A small-molecule ligand and the protein it binds are described below.
Small molecule (SMILES): Cc1cn([C@H]2C[C@H](O[P](=O)(O)OC[C@H]3O[C@@H](n4cnc5c(N)ncnc54)C[C@@H]3O[P](=O)(O)OC[C@H]3O[C@@H](n4ccc(N)nc4=O)C[C@@H]3O[P](=O)(O)OC[C@H]3O[C@@H](n4cnc5c(=O)nc(N)[nH]c54)C[C@@H]3O)[C@@H](CO[P](=O)(O)O[C@H]3C[C@H](n4cnc5c(=O)nc(N)[nH]c54)O[C@@H]3CO[P](=O)(O)O[C@H]3C[C@H](n4cnc5c(N)ncnc54)O[C@@H]3CO[P](=O)(O)O[C@H]3C[C@H](n4ccc(N)nc4=O)O[C@@H]3CO)O2)c(=O)[nH]c1=O

Binding-site contacts:
Ligand atom O3' contacts residue ARG180 of chain 1.D at 3.5 Å (salt-bridge).
Ligand atom O3' contacts residue PPV1 of chain 1.I at 2.8 Å (h-bond).
Ligand atom O5' contacts residue GLY105 of chain 1.D at 3.3 Å (h-bond).
Ligand atom O3' contacts residue TRP102 of chain 1.D at 3.4 Å.
Ligand atom C1' contacts residue TYR265 of chain 1.D at 3.2 Å (hydrophobic).
Ligand atom OP1 contacts residue GLY103 of chain 1.D at 2.8 Å (h-bond).
Ligand atom C2' contacts residue TYR265 of chain 1.D at 3.2 Å (hydrophobic).
Ligand atom OP1 contacts residue TRP102 of chain 1.D at 3.1 Å (h-bond).
Ligand atom O2 contacts residue TYR265 of chain 1.D at 2.7 Å (h-bond).
Ligand atom O3' contacts residue GLY268 of chain 1.D at 3.4 Å.
Ligand atom OP1 contacts residue ASP187 of chain 1.D at 2.6 Å (salt-bridge).
Ligand atom OP1 contacts residue LYS107 of chain 1.D at 3.5 Å (salt-bridge).
Ligand atom OP1 contacts residue ARG248 of chain 1.D at 3.3 Å (salt-bridge).
Ligand atom C4' contacts residue GLY103 of chain 1.D at 3.5 Å.
Ligand atom C2' contacts residue ASN273 of chain 1.D at 3.4 Å.
Ligand atom C1' contacts residue ASN273 of chain 1.D at 3.5 Å.
Ligand atom P contacts residue GLY105 of chain 1.D at 3.5 Å.
Ligand atom C4' contacts residue TRP102 of chain 1.D at 3.5 Å (hydrophobic).
Ligand atom OP2 contacts residue LYS107 of chain 1.D at 3.1 Å (salt-bridge).
Ligand atom OP1 contacts residue ALA104 of chain 1.D at 3.5 Å (h-bond).
Ligand atom C5' contacts residue GLY103 of chain 1.D at 3.5 Å.
Ligand atom OP1 contacts residue NA1 of chain 1.F at 2.8 Å (h-bond).
Ligand atom C4' contacts residue PHE266 of chain 1.D at 3.4 Å (hydrophobic).
Ligand atom OP1 contacts residue THR108 of chain 1.D at 2.7 Å (h-bond).
Ligand atom C2' contacts residue GLY268 of chain 1.D at 3.4 Å.
Ligand atom N2 contacts residue ARG277 of chain 1.D at 3.2 Å.
Ligand atom P contacts residue NA1 of chain 1.G at 3.5 Å.
Ligand atom OP1 contacts residue ASP189 of chain 1.D at 2.6 Å (salt-bridge).
Ligand atom OP2 contacts residue PPV1 of chain 1.I at 3.5 Å (h-bond).
Ligand atom O3' contacts residue THR267 of chain 1.D at 3.4 Å (h-bond).
Ligand atom O5' contacts residue PPV1 of chain 1.I at 3.4 Å (h-bond).
Ligand atom C2' contacts residue TYR265 of chain 1.D at 3.5 Å (hydrophobic).
Ligand atom O3' contacts residue ASP250 of chain 1.D at 3.4 Å (salt-bridge).
Ligand atom OP1 contacts residue GLY105 of chain 1.D at 2.8 Å (h-bond).
Ligand atom O3' contacts residue GLY103 of chain 1.D at 3.4 Å.
Ligand atom C5' contacts residue ASP189 of chain 1.D at 3.5 Å.
Ligand atom C1' contacts residue TYR265 of chain 1.D at 3.3 Å (hydrophobic).
Ligand atom N3 contacts residue TYR265 of chain 1.D at 3.4 Å.
Ligand atom OP1 contacts residue NA1 of chain 1.G at 2.4 Å (h-bond).
Ligand atom N3 contacts residue ASN273 of chain 1.D at 3.2 Å (h-bond).

Sequence of chain 1.D:
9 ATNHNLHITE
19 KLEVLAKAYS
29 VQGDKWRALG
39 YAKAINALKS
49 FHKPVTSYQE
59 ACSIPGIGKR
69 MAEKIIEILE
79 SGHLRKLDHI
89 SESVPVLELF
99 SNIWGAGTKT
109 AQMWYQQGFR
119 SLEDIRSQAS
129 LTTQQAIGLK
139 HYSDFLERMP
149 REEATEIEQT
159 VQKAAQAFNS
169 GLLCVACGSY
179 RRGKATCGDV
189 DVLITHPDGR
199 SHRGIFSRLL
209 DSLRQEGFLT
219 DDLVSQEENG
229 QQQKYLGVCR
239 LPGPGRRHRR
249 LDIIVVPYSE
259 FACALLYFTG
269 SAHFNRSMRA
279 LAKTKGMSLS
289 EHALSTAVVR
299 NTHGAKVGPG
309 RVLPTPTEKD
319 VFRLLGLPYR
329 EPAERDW